The protein below binds the small molecule below.
Small molecule (SMILES): CC(=O)N[C@@H]1[C@@H](O)[C@H](O)[C@@H](CO)O[C@H]1O

Binding-site contacts:
Ligand atom C3 contacts residue ASN242 of chain 1.A at 3.9 Å.
Ligand atom C7 contacts residue ASN242 of chain 1.A at 3.7 Å.
Ligand atom O7 contacts residue ASP237 of chain 1.A at 4.0 Å.
Ligand atom N2 contacts residue LEU238 of chain 1.A at 4.3 Å.
Ligand atom N2 contacts residue ASN242 of chain 1.A at 2.9 Å (h-bond).
Ligand atom C7 contacts residue LYS163 of chain 1.A at 3.7 Å.
Ligand atom O7 contacts residue LYS241 of chain 1.A at 4.2 Å.
Ligand atom C2 contacts residue ASN242 of chain 1.A at 2.7 Å.
Ligand atom N2 contacts residue LYS163 of chain 1.A at 4.5 Å.
Ligand atom O7 contacts residue ASN242 of chain 1.A at 4.1 Å.
Ligand atom C8 contacts residue LYS163 of chain 1.A at 2.7 Å.
Ligand atom C4 contacts residue ASN242 of chain 1.A at 4.2 Å.
Ligand atom O5 contacts residue ASN242 of chain 1.A at 2.4 Å (h-bond).
Ligand atom O7 contacts residue LYS163 of chain 1.A at 4.5 Å.
Ligand atom C8 contacts residue LEU238 of chain 1.A at 3.5 Å (hydrophobic).
Ligand atom C1 contacts residue ASN242 of chain 1.A at 1.8 Å.
Ligand atom C5 contacts residue ASN242 of chain 1.A at 3.7 Å.
Ligand atom C7 contacts residue LEU238 of chain 1.A at 4.0 Å (hydrophobic).
Ligand atom C8 contacts residue ASP237 of chain 1.A at 4.0 Å.

Sequence of chain 1.A:
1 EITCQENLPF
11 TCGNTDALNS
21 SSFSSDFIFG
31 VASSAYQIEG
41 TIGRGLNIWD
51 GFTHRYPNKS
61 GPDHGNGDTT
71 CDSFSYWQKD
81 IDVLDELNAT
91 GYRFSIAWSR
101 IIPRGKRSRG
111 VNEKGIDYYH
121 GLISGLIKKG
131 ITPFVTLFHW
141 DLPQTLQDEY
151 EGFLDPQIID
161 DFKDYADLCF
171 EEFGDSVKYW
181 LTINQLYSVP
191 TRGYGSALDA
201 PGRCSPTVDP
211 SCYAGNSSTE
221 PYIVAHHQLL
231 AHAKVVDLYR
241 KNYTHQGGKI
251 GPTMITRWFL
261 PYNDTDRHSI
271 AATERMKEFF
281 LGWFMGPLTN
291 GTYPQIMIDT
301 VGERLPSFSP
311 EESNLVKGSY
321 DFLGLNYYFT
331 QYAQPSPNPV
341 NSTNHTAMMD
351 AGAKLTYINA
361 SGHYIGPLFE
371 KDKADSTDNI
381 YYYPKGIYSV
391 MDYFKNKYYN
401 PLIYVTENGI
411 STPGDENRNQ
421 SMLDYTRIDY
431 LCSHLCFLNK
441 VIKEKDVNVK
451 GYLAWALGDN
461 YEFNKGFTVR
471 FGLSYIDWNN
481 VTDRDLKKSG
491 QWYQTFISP